The small molecule below binds the protein below.
Small molecule (SMILES): CN1C=CC=C/C1=C/NO

Sequence of chain 5.A:
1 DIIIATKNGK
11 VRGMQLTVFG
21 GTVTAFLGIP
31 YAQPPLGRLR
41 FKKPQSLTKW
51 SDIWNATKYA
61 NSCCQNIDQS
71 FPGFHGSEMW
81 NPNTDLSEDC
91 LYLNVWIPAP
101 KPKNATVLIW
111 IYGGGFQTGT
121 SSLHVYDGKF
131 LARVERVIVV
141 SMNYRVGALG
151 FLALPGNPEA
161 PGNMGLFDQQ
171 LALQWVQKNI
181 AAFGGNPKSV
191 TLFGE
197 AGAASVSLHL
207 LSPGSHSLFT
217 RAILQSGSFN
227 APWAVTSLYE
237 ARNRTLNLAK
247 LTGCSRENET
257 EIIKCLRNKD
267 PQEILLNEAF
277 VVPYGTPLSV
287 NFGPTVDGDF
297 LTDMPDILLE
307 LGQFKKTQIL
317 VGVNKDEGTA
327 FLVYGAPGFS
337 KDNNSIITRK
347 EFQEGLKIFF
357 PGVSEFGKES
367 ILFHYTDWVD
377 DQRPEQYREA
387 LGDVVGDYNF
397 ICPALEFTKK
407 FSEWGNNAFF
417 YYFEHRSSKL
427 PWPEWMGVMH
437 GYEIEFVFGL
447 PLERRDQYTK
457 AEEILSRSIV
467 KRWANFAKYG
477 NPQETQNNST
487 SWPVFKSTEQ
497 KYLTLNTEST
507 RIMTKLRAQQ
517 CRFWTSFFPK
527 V

Binding-site contacts:
Ligand atom C3 contacts residue HIS436 of chain 5.A at 4.3 Å.
Ligand atom O1 contacts residue TRP80 of chain 5.A at 4.2 Å.
Ligand atom C2 contacts residue GLY113 of chain 5.A at 3.5 Å.
Ligand atom O1 contacts residue TYR438 of chain 5.A at 3.9 Å.
Ligand atom O1 contacts residue GLY437 of chain 5.A at 4.4 Å.
Ligand atom C3 contacts residue SBG196 of chain 5.A at 3.8 Å.
Ligand atom C5 contacts residue SBG196 of chain 5.A at 4.4 Å.
Ligand atom C2 contacts residue SBG196 of chain 5.A at 3.8 Å.
Ligand atom C5 contacts residue HIS436 of chain 5.A at 4.3 Å.
Ligand atom C2 contacts residue GLY114 of chain 5.A at 3.3 Å.
Ligand atom N1 contacts residue SBG196 of chain 5.A at 4.4 Å.
Ligand atom C3 contacts residue TRP80 of chain 5.A at 4.2 Å (hydrophobic).
Ligand atom C3 contacts residue GLY114 of chain 5.A at 4.4 Å.
Ligand atom C6 contacts residue HIS436 of chain 5.A at 4.3 Å.
Ligand atom C4 contacts residue SBG196 of chain 5.A at 4.1 Å.
Ligand atom C4 contacts residue GLU195 of chain 5.A at 4.0 Å.
Ligand atom C1 contacts residue GLY114 of chain 5.A at 3.5 Å.
Ligand atom N1 contacts residue TRP80 of chain 5.A at 4.2 Å.
Ligand atom C1 contacts residue GLY113 of chain 5.A at 4.2 Å.
Ligand atom C4 contacts residue HIS436 of chain 5.A at 4.0 Å.
Ligand atom C2 contacts residue GLU195 of chain 5.A at 4.0 Å.
Ligand atom N2 contacts residue HIS436 of chain 5.A at 3.2 Å (h-bond).
Ligand atom C4 contacts residue TRP80 of chain 5.A at 3.9 Å (hydrophobic).
Ligand atom O1 contacts residue ALA326 of chain 5.A at 4.0 Å.
Ligand atom C6 contacts residue TRP80 of chain 5.A at 3.5 Å (hydrophobic).
Ligand atom C7 contacts residue TRP80 of chain 5.A at 4.1 Å (hydrophobic).
Ligand atom N2 contacts residue GLY437 of chain 5.A at 4.2 Å.
Ligand atom N2 contacts residue TRP80 of chain 5.A at 4.0 Å.
Ligand atom C3 contacts residue GLU195 of chain 5.A at 3.1 Å.
Ligand atom C5 contacts residue TRP80 of chain 5.A at 3.9 Å (hydrophobic).
Ligand atom O1 contacts residue HIS436 of chain 5.A at 2.6 Å (h-bond).
Ligand atom C4 contacts residue GLY437 of chain 5.A at 4.4 Å.
Ligand atom C1 contacts residue SBG196 of chain 5.A at 4.0 Å.